Sequence of chain 1.A:
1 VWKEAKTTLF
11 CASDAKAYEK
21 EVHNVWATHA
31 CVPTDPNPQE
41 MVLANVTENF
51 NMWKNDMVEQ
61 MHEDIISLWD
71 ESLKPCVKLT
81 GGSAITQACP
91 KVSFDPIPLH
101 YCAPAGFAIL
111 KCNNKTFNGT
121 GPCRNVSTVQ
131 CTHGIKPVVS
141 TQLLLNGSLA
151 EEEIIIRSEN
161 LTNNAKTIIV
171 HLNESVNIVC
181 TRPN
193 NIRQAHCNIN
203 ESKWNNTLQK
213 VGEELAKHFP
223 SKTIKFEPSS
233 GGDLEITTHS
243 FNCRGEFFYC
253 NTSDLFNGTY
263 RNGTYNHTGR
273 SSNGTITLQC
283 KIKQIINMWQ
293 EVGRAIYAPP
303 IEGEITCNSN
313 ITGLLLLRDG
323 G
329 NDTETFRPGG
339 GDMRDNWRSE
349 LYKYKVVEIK

This protein binds this small molecule.
Small molecule (SMILES): CC1(C)CC(NC(=O)C(=O)Nc2ccc(Cl)cc2)CC(C)(C)N1

Binding-site contacts:
Ligand atom O2 contacts residue GLY339 of chain 1.A at 3.5 Å (h-bond).
Ligand atom C13 contacts residue TRP291 of chain 1.A at 3.4 Å (hydrophobic).
Ligand atom C1 contacts residue VAL139 of chain 1.A at 3.4 Å (hydrophobic).
Ligand atom C4 contacts residue GLU237 of chain 1.A at 3.7 Å.
Ligand atom CL1 contacts residue VAL139 of chain 1.A at 3.5 Å.
Ligand atom C7 contacts residue TRP291 of chain 1.A at 3.3 Å (hydrophobic).
Ligand atom C5 contacts residue ILE288 of chain 1.A at 3.2 Å (hydrophobic).
Ligand atom C3 contacts residue SER242 of chain 1.A at 3.8 Å.
Ligand atom C6 contacts residue ILE288 of chain 1.A at 3.8 Å (hydrophobic).
Ligand atom CL1 contacts residue PHE249 of chain 1.A at 3.9 Å.
Ligand atom C8 contacts residue MET290 of chain 1.A at 3.8 Å (hydrophobic).
Ligand atom CL1 contacts residue ASN244 of chain 1.A at 3.1 Å.
Ligand atom C9 contacts residue GLY339 of chain 1.A at 3.9 Å.
Ligand atom C5 contacts residue TRP291 of chain 1.A at 3.8 Å (hydrophobic).
Ligand atom C2 contacts residue MET341 of chain 1.A at 3.7 Å (hydrophobic).
Ligand atom C16 contacts residue VAL294 of chain 1.A at 3.9 Å (hydrophobic).
Ligand atom C16 contacts residue GLU293 of chain 1.A at 3.5 Å.
Ligand atom C5 contacts residue ASN289 of chain 1.A at 3.8 Å.
Ligand atom O1 contacts residue ASN289 of chain 1.A at 2.9 Å (h-bond).
Ligand atom C2 contacts residue VAL139 of chain 1.A at 3.2 Å (hydrophobic).
Ligand atom C7 contacts residue GLU237 of chain 1.A at 3.8 Å.
Ligand atom C4 contacts residue ASN289 of chain 1.A at 3.8 Å.
Ligand atom O2 contacts residue MET341 of chain 1.A at 3.0 Å.
Ligand atom C10 contacts residue GLY339 of chain 1.A at 3.6 Å.
Ligand atom C13 contacts residue MET290 of chain 1.A at 3.2 Å (hydrophobic).
Ligand atom O1 contacts residue MET290 of chain 1.A at 3.4 Å (h-bond).
Ligand atom N1 contacts residue ASN289 of chain 1.A at 2.9 Å (h-bond).
Ligand atom C6 contacts residue PHE249 of chain 1.A at 3.6 Å (hydrophobic).
Ligand atom C8 contacts residue ASN289 of chain 1.A at 3.6 Å.
Ligand atom CL1 contacts residue PHE243 of chain 1.A at 3.0 Å.
Ligand atom O2 contacts residue TRP291 of chain 1.A at 3.1 Å.
Ligand atom C8 contacts residue TRP291 of chain 1.A at 3.7 Å (hydrophobic).
Ligand atom N1 contacts residue GLU237 of chain 1.A at 3.2 Å.
Ligand atom C2 contacts residue SER242 of chain 1.A at 3.9 Å.
Ligand atom C17 contacts residue TRP291 of chain 1.A at 3.1 Å (hydrophobic).
Ligand atom N2 contacts residue GLY339 of chain 1.A at 3.3 Å (h-bond).
Ligand atom C7 contacts residue ASN289 of chain 1.A at 3.6 Å.
Ligand atom N1 contacts residue TRP291 of chain 1.A at 3.8 Å.
Ligand atom C16 contacts residue MET290 of chain 1.A at 3.6 Å (hydrophobic).
Ligand atom C3 contacts residue MET341 of chain 1.A at 3.4 Å (hydrophobic).